Binding-site contacts:
Ligand atom C7 contacts residue PHE113 of chain 1.G at 3.5 Å (hydrophobic).
Ligand atom C9 contacts residue NAP1 of chain 1.U at 3.4 Å.
Ligand atom N8 contacts residue TYR194 of chain 1.G at 2.2 Å (h-bond).
Ligand atom CAS contacts residue LEU188 of chain 1.G at 3.9 Å (hydrophobic).
Ligand atom C9 contacts residue LEU226 of chain 1.G at 3.6 Å (hydrophobic).
Ligand atom N10 contacts residue LEU226 of chain 1.G at 3.7 Å.
Ligand atom C8A contacts residue NAP1 of chain 1.U at 3.4 Å.
Ligand atom C8A contacts residue PHE113 of chain 1.G at 3.5 Å (hydrophobic).
Ligand atom C6 contacts residue PHE113 of chain 1.G at 3.3 Å (hydrophobic).
Ligand atom N1 contacts residue TYR194 of chain 1.G at 2.6 Å (h-bond).
Ligand atom C4 contacts residue NAP1 of chain 1.U at 3.0 Å.
Ligand atom C4A contacts residue PHE113 of chain 1.G at 3.1 Å (hydrophobic).
Ligand atom N8 contacts residue PHE113 of chain 1.G at 3.5 Å.
Ligand atom N2 contacts residue SER111 of chain 1.G at 2.9 Å.
Ligand atom C7 contacts residue NAP1 of chain 1.U at 2.9 Å.
Ligand atom C4A contacts residue NAP1 of chain 1.U at 3.3 Å.
Ligand atom N1 contacts residue PHE113 of chain 1.G at 3.6 Å.
Ligand atom CAC contacts residue PHE113 of chain 1.G at 3.1 Å (hydrophobic).
Ligand atom C6 contacts residue NAP1 of chain 1.U at 2.9 Å.
Ligand atom N3 contacts residue PHE113 of chain 1.G at 3.4 Å.
Ligand atom N2 contacts residue NAP1 of chain 1.U at 3.6 Å.
Ligand atom N2 contacts residue PHE113 of chain 1.G at 3.6 Å.
Ligand atom N10 contacts residue PHE113 of chain 1.G at 3.5 Å.
Ligand atom C2 contacts residue NAP1 of chain 1.U at 3.7 Å.
Ligand atom N4 contacts residue PHE113 of chain 1.G at 3.3 Å.
Ligand atom C7 contacts residue TYR194 of chain 1.G at 3.4 Å (hydrophobic).
Ligand atom N4 contacts residue ARG17 of chain 1.G at 2.8 Å (salt-bridge).
Ligand atom N3 contacts residue NAP1 of chain 1.U at 2.9 Å (h-bond).
Ligand atom CAR contacts residue LEU188 of chain 1.G at 3.3 Å (hydrophobic).
Ligand atom N8 contacts residue NAP1 of chain 1.U at 3.0 Å.
Ligand atom CAD contacts residue PHE113 of chain 1.G at 3.8 Å (hydrophobic).
Ligand atom C2 contacts residue PHE113 of chain 1.G at 3.3 Å (hydrophobic).
Ligand atom C4 contacts residue PHE113 of chain 1.G at 3.0 Å (hydrophobic).
Ligand atom N5 contacts residue NAP1 of chain 1.U at 2.6 Å (h-bond).
Ligand atom C9 contacts residue GLY225 of chain 1.G at 3.6 Å.
Ligand atom C8A contacts residue TYR194 of chain 1.G at 2.8 Å (hydrophobic).
Ligand atom CAQ contacts residue PHE113 of chain 1.G at 3.4 Å (hydrophobic).
Ligand atom N5 contacts residue PHE113 of chain 1.G at 3.0 Å.
Ligand atom N1 contacts residue NAP1 of chain 1.U at 3.6 Å.
Ligand atom N4 contacts residue NAP1 of chain 1.U at 2.7 Å (h-bond).

Sequence of chain 1.G:
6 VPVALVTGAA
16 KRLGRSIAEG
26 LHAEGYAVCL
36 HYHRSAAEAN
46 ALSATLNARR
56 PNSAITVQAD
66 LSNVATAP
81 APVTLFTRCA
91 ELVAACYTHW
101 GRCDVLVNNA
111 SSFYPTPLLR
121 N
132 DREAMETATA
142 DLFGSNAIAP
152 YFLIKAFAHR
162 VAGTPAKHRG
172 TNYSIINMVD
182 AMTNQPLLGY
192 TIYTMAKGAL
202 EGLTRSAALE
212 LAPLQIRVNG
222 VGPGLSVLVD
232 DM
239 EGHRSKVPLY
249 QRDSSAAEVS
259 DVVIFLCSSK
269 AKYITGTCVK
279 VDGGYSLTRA

A small-molecule ligand and the protein it binds are described below.
Small molecule (SMILES): COC(=O)C1CCN(C(=O)c2ccc(NCc3cnc4nc(N)nc(N)c4n3)cc2)CC1